Sequence of chain 1.D:
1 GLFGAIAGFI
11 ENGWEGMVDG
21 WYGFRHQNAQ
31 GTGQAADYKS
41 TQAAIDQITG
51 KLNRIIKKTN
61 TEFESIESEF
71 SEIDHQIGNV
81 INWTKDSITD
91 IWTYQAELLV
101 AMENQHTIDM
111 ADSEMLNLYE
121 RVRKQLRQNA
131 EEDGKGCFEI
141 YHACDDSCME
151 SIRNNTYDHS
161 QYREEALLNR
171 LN

This small molecule binds to this protein.
Small molecule (SMILES): CC(=O)N[C@H]1[C@H](O[C@H]2[C@H](O)[C@@H](NC(C)=O)CO[C@@H]2CO)O[C@H](CO)[C@@H](O)[C@@H]1O

Binding-site contacts:
Ligand atom O5 contacts residue ASN82 of chain 1.D at 2.3 Å (h-bond).
Ligand atom C7 contacts residue GLY78 of chain 1.D at 4.4 Å.
Ligand atom C8 contacts residue HIS75 of chain 1.D at 3.6 Å.
Ligand atom O7 contacts residue CA1 of chain 1.BA at 2.3 Å.
Ligand atom C6 contacts residue ASN82 of chain 1.D at 4.5 Å.
Ligand atom C5 contacts residue ASN82 of chain 1.D at 3.6 Å.
Ligand atom C7 contacts residue HIS75 of chain 1.D at 4.2 Å.
Ligand atom C8 contacts residue ASN79 of chain 1.D at 3.4 Å.
Ligand atom C2 contacts residue CA1 of chain 1.BA at 4.2 Å.
Ligand atom O7 contacts residue ARG295 of chain 1.C at 3.7 Å.
Ligand atom C7 contacts residue GLU106 of chain 1.K at 4.0 Å.
Ligand atom N2 contacts residue ASN82 of chain 1.D at 2.9 Å (h-bond).
Ligand atom C8 contacts residue GLY78 of chain 1.D at 3.5 Å.
Ligand atom N2 contacts residue GLY78 of chain 1.D at 4.5 Å.
Ligand atom C4 contacts residue ASN82 of chain 1.D at 4.2 Å.
Ligand atom C1 contacts residue ASN82 of chain 1.D at 1.4 Å.
Ligand atom N2 contacts residue CA1 of chain 1.BA at 4.3 Å.
Ligand atom O6 contacts residue ASN82 of chain 1.D at 4.3 Å.
Ligand atom C7 contacts residue ARG295 of chain 1.C at 4.1 Å.
Ligand atom C8 contacts residue ASN82 of chain 1.D at 4.5 Å.
Ligand atom C8 contacts residue CA1 of chain 1.BA at 4.4 Å.
Ligand atom O7 contacts residue GLU106 of chain 1.K at 2.8 Å (salt-bridge).
Ligand atom O6 contacts residue ARG258 of chain 1.K at 3.7 Å.
Ligand atom C7 contacts residue ASN79 of chain 1.D at 3.4 Å.
Ligand atom C7 contacts residue CA1 of chain 1.BA at 3.4 Å.
Ligand atom C8 contacts residue ARG295 of chain 1.C at 3.8 Å.
Ligand atom O7 contacts residue HIS75 of chain 1.D at 4.0 Å.
Ligand atom C7 contacts residue ASN82 of chain 1.D at 3.5 Å.
Ligand atom O7 contacts residue ASN79 of chain 1.D at 2.9 Å (h-bond).
Ligand atom O3 contacts residue GLU106 of chain 1.K at 4.4 Å.
Ligand atom O7 contacts residue ASN82 of chain 1.D at 3.8 Å.
Ligand atom C6 contacts residue ARG258 of chain 1.K at 4.4 Å.
Ligand atom C2 contacts residue ASN82 of chain 1.D at 2.4 Å.
Ligand atom C1 contacts residue GLU67 of chain 1.D at 4.5 Å.
Ligand atom C3 contacts residue ASN82 of chain 1.D at 3.8 Å.

Sequence of chain 1.K:
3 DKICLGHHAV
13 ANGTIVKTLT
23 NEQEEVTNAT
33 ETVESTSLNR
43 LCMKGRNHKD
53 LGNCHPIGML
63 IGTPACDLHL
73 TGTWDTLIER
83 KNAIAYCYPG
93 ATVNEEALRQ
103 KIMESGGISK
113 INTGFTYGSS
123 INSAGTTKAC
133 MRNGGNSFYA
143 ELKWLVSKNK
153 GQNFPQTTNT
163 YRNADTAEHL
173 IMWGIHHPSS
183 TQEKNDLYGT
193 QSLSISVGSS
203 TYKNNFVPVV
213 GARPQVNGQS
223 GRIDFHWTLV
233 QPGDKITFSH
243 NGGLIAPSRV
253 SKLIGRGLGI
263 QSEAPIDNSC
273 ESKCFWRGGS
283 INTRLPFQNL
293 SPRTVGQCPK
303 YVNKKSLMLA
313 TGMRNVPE

Sequence of chain 1.C:
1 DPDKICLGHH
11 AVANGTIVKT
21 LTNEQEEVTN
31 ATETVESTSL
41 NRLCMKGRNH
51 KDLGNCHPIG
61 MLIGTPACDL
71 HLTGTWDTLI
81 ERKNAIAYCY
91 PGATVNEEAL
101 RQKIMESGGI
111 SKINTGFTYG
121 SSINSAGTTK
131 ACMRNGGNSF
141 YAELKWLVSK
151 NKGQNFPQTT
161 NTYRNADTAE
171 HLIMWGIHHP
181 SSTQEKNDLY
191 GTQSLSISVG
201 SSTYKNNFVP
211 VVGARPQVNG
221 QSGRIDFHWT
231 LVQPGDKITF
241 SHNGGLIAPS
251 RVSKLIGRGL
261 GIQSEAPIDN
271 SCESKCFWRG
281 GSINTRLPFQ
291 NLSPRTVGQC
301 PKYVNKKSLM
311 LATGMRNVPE